Sequence of chain 1.A:
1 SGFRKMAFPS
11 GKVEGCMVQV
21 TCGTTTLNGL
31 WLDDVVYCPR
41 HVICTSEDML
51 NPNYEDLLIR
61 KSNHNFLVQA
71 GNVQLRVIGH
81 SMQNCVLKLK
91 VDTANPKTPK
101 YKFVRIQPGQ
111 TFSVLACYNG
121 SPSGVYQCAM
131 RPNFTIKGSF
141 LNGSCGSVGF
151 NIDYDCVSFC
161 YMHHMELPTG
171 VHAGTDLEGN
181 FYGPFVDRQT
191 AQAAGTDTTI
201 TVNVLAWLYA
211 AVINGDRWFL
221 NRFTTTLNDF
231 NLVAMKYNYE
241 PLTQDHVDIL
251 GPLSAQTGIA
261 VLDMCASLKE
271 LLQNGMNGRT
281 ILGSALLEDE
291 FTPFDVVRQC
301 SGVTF

This protein binds this small molecule.
Small molecule (SMILES): O=C1C[C@@H](C(=O)Nc2ccc(I)cc2)c2ccccc2N1

Binding-site contacts:
Ligand atom O12 contacts residue PHE140 of chain 1.A at 3.1 Å.
Ligand atom C11 contacts residue PHE140 of chain 1.A at 3.2 Å (hydrophobic).
Ligand atom C10 contacts residue SER144 of chain 1.A at 3.4 Å.
Ligand atom O08 contacts residue MET165 of chain 1.A at 3.7 Å.
Ligand atom O12 contacts residue GLU166 of chain 1.A at 3.2 Å.
Ligand atom C03 contacts residue MET165 of chain 1.A at 3.6 Å (hydrophobic).
Ligand atom I01 contacts residue MET165 of chain 1.A at 3.7 Å.
Ligand atom I01 contacts residue ARG188 of chain 1.A at 3.9 Å.
Ligand atom C09 contacts residue ASN142 of chain 1.A at 3.9 Å.
Ligand atom I01 contacts residue MET49 of chain 1.A at 3.6 Å.
Ligand atom C18 contacts residue ASN142 of chain 1.A at 3.5 Å.
Ligand atom C17 contacts residue ASN142 of chain 1.A at 3.9 Å.
Ligand atom C10 contacts residue PHE140 of chain 1.A at 4.0 Å (hydrophobic).
Ligand atom C09 contacts residue LEU141 of chain 1.A at 3.6 Å (hydrophobic).
Ligand atom O08 contacts residue GLU166 of chain 1.A at 3.9 Å.
Ligand atom C19 contacts residue LEU141 of chain 1.A at 3.9 Å (hydrophobic).
Ligand atom C10 contacts residue HIS163 of chain 1.A at 3.4 Å.
Ligand atom C03 contacts residue GLN189 of chain 1.A at 3.8 Å.
Ligand atom C21 contacts residue MET49 of chain 1.A at 4.0 Å (hydrophobic).
Ligand atom O12 contacts residue HIS172 of chain 1.A at 2.9 Å (h-bond).
Ligand atom C11 contacts residue HIS163 of chain 1.A at 3.7 Å.
Ligand atom C20 contacts residue HIS41 of chain 1.A at 3.7 Å.
Ligand atom C11 contacts residue GLU166 of chain 1.A at 3.4 Å.
Ligand atom C11 contacts residue LEU141 of chain 1.A at 4.1 Å (hydrophobic).
Ligand atom C04 contacts residue MET165 of chain 1.A at 3.9 Å (hydrophobic).
Ligand atom C14 contacts residue PHE140 of chain 1.A at 4.0 Å (hydrophobic).
Ligand atom C15 contacts residue GLU166 of chain 1.A at 3.7 Å.
Ligand atom C19 contacts residue ASN142 of chain 1.A at 3.8 Å.
Ligand atom I01 contacts residue ASP187 of chain 1.A at 4.0 Å.
Ligand atom O08 contacts residue CYS145 of chain 1.A at 3.3 Å (h-bond).
Ligand atom N13 contacts residue GLU166 of chain 1.A at 2.6 Å (salt-bridge).
Ligand atom N13 contacts residue PHE140 of chain 1.A at 3.2 Å (h-bond).
Ligand atom C14 contacts residue GLU166 of chain 1.A at 3.6 Å.
Ligand atom C20 contacts residue HIS164 of chain 1.A at 4.0 Å.
Ligand atom O08 contacts residue HIS163 of chain 1.A at 3.7 Å.
Ligand atom C21 contacts residue HIS41 of chain 1.A at 3.5 Å.
Ligand atom O08 contacts residue HIS164 of chain 1.A at 3.5 Å (h-bond).
Ligand atom C07 contacts residue CYS145 of chain 1.A at 3.7 Å (hydrophobic).
Ligand atom O12 contacts residue HIS163 of chain 1.A at 3.1 Å (h-bond).
Ligand atom C10 contacts residue LEU141 of chain 1.A at 3.3 Å (hydrophobic).